Binding-site contacts:
Ligand atom N2 contacts residue ASN99 of chain 1.D at 3.0 Å (h-bond).
Ligand atom O7 contacts residue SER101 of chain 1.D at 3.0 Å (h-bond).
Ligand atom O7 contacts residue ASN99 of chain 1.D at 4.0 Å.
Ligand atom O5 contacts residue ASN99 of chain 1.D at 2.3 Å (h-bond).
Ligand atom O7 contacts residue PHE100 of chain 1.D at 3.8 Å.
Ligand atom C8 contacts residue PHE100 of chain 1.D at 3.6 Å (hydrophobic).
Ligand atom C5 contacts residue ASN99 of chain 1.D at 3.6 Å.
Ligand atom C7 contacts residue SER101 of chain 1.D at 4.2 Å.
Ligand atom C8 contacts residue SER101 of chain 1.D at 4.5 Å.
Ligand atom C2 contacts residue ASN99 of chain 1.D at 2.5 Å.
Ligand atom C1 contacts residue ASN99 of chain 1.D at 1.4 Å.
Ligand atom C7 contacts residue ASN99 of chain 1.D at 3.7 Å.
Ligand atom C4 contacts residue ASN99 of chain 1.D at 4.2 Å.
Ligand atom C8 contacts residue ASN99 of chain 1.D at 3.4 Å.
Ligand atom O6 contacts residue ASN99 of chain 1.D at 4.5 Å.
Ligand atom O6 contacts residue NAG2 of chain 1.L at 3.8 Å.
Ligand atom N2 contacts residue LYS98 of chain 1.D at 4.2 Å.
Ligand atom C3 contacts residue ASN99 of chain 1.D at 3.8 Å.
Ligand atom C7 contacts residue PHE100 of chain 1.D at 3.8 Å (hydrophobic).

Sequence of chain 1.D:
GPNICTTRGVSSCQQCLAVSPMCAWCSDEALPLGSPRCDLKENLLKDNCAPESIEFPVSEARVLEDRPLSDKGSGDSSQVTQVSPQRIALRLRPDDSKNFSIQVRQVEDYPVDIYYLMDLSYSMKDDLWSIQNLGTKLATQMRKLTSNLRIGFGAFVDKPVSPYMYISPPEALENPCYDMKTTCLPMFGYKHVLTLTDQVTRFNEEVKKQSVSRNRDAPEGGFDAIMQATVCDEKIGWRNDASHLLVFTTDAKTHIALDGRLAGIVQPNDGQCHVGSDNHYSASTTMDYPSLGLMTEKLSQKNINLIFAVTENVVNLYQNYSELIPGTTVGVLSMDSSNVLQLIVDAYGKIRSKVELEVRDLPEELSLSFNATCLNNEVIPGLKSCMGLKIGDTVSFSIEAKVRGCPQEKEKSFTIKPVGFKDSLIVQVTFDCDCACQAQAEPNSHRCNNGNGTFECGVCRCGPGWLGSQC

A protein and the small-molecule ligand that binds it are described below.
Small molecule (SMILES): CC(=O)N[C@@H]1[C@@H](O)[C@H](O)[C@@H](CO)O[C@H]1O